This small molecule binds to this protein.
Small molecule (SMILES): Cc1cc(NC(=O)NCC[C@](O)(c2ccc(C)o2)C(F)(F)F)no1

Binding-site contacts:
Ligand atom N2 contacts residue LEU161 of chain 1.A at 4.0 Å.
Ligand atom C9 contacts residue LYS117 of chain 1.A at 3.5 Å.
Ligand atom F contacts residue LEU120 of chain 1.A at 3.7 Å.
Ligand atom C8 contacts residue ASP119 of chain 1.A at 3.6 Å.
Ligand atom C9 contacts residue ALA160 of chain 1.A at 3.8 Å (hydrophobic).
Ligand atom N2 contacts residue LYS117 of chain 1.A at 3.2 Å (salt-bridge).
Ligand atom C12 contacts residue THR116 of chain 1.A at 4.1 Å.
Ligand atom C12 contacts residue ALA160 of chain 1.A at 3.6 Å (hydrophobic).
Ligand atom F1 contacts residue LEU120 of chain 1.A at 4.2 Å.
Ligand atom C contacts residue LEU161 of chain 1.A at 4.0 Å (hydrophobic).
Ligand atom O3 contacts residue LYS117 of chain 1.A at 3.3 Å (salt-bridge).
Ligand atom N1 contacts residue LEU161 of chain 1.A at 3.7 Å.
Ligand atom C12 contacts residue GLY16 of chain 1.A at 3.4 Å.
Ligand atom C11 contacts residue ALA160 of chain 1.A at 3.3 Å (hydrophobic).
Ligand atom C2 contacts residue PHE29 of chain 1.A at 3.3 Å (hydrophobic).
Ligand atom N1 contacts residue ASP119 of chain 1.A at 2.7 Å (salt-bridge).
Ligand atom N contacts residue LEU120 of chain 1.A at 4.1 Å.
Ligand atom C7 contacts residue LEU161 of chain 1.A at 3.9 Å (hydrophobic).
Ligand atom N contacts residue ASP119 of chain 1.A at 2.6 Å (salt-bridge).
Ligand atom C12 contacts residue VAL15 of chain 1.A at 3.5 Å (hydrophobic).
Ligand atom O3 contacts residue SER159 of chain 1.A at 3.9 Å.
Ligand atom C10 contacts residue ALA160 of chain 1.A at 3.7 Å (hydrophobic).
Ligand atom C9 contacts residue LEU161 of chain 1.A at 4.0 Å (hydrophobic).
Ligand atom C7 contacts residue ASP119 of chain 1.A at 3.5 Å.
Ligand atom C9 contacts residue ASP119 of chain 1.A at 3.5 Å.
Ligand atom N2 contacts residue SER159 of chain 1.A at 3.4 Å.
Ligand atom O2 contacts residue PHE29 of chain 1.A at 3.8 Å.
Ligand atom N2 contacts residue ALA160 of chain 1.A at 3.0 Å (h-bond).
Ligand atom O3 contacts residue ALA160 of chain 1.A at 3.0 Å (h-bond).
Ligand atom N1 contacts residue LYS117 of chain 1.A at 4.0 Å.
Ligand atom C12 contacts residue LEU20 of chain 1.A at 3.8 Å (hydrophobic).
Ligand atom N1 contacts residue SER159 of chain 1.A at 4.1 Å.
Ligand atom C11 contacts residue LYS117 of chain 1.A at 3.8 Å.
Ligand atom N contacts residue LEU161 of chain 1.A at 3.7 Å.
Ligand atom C3 contacts residue PHE29 of chain 1.A at 3.6 Å (hydrophobic).
Ligand atom C6 contacts residue LEU120 of chain 1.A at 4.1 Å (hydrophobic).
Ligand atom C8 contacts residue LEU161 of chain 1.A at 3.9 Å (hydrophobic).
Ligand atom O3 contacts residue THR116 of chain 1.A at 3.9 Å.
Ligand atom N2 contacts residue ASP119 of chain 1.A at 3.4 Å (salt-bridge).
Ligand atom C10 contacts residue LYS117 of chain 1.A at 3.6 Å.

Sequence of chain 1.A:
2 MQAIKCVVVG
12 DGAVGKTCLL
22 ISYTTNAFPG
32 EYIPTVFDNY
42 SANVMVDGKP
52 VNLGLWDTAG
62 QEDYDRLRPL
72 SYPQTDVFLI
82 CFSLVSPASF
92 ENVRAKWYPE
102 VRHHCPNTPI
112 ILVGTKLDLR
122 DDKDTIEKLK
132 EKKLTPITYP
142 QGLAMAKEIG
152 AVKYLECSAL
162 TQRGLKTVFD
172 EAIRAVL